The protein below binds the small molecule below.
Small molecule (SMILES): CC(=O)N[C@@H]1[C@@H](O)[C@H](O)[C@@H](CO)O[C@H]1O

Sequence of chain 1.B:
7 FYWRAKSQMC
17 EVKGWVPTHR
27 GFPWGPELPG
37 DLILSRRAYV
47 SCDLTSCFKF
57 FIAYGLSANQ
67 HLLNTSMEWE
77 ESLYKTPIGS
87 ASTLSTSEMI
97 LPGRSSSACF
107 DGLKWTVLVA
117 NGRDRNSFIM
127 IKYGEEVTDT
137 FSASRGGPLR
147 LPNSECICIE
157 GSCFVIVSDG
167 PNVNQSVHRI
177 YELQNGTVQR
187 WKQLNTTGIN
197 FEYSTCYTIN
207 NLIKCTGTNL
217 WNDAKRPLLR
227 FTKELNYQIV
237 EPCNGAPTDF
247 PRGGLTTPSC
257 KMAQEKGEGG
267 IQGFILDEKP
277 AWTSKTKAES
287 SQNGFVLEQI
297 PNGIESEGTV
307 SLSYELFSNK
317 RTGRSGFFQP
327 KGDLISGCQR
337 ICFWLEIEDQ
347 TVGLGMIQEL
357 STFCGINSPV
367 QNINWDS

Binding-site contacts:
Ligand atom C4 contacts residue ASN170 of chain 1.B at 4.2 Å.
Ligand atom N2 contacts residue ASN170 of chain 1.B at 2.8 Å (h-bond).
Ligand atom C1 contacts residue ASN170 of chain 1.B at 1.4 Å.
Ligand atom O7 contacts residue ASN170 of chain 1.B at 3.2 Å (h-bond).
Ligand atom O5 contacts residue ASN170 of chain 1.B at 2.4 Å (h-bond).
Ligand atom C2 contacts residue ASN170 of chain 1.B at 2.4 Å.
Ligand atom C5 contacts residue ASN170 of chain 1.B at 3.7 Å.
Ligand atom C3 contacts residue ASN170 of chain 1.B at 3.7 Å.
Ligand atom C6 contacts residue ASN168 of chain 1.B at 4.2 Å.
Ligand atom C5 contacts residue ASN168 of chain 1.B at 4.4 Å.
Ligand atom C7 contacts residue ASN170 of chain 1.B at 3.2 Å.